A protein and the small-molecule ligand that binds it are described below.
Small molecule (SMILES): CC(=O)N[C@@H]1[C@@H](O)[C@H](O)[C@@H](CO)O[C@H]1O

Sequence of chain 1.A:
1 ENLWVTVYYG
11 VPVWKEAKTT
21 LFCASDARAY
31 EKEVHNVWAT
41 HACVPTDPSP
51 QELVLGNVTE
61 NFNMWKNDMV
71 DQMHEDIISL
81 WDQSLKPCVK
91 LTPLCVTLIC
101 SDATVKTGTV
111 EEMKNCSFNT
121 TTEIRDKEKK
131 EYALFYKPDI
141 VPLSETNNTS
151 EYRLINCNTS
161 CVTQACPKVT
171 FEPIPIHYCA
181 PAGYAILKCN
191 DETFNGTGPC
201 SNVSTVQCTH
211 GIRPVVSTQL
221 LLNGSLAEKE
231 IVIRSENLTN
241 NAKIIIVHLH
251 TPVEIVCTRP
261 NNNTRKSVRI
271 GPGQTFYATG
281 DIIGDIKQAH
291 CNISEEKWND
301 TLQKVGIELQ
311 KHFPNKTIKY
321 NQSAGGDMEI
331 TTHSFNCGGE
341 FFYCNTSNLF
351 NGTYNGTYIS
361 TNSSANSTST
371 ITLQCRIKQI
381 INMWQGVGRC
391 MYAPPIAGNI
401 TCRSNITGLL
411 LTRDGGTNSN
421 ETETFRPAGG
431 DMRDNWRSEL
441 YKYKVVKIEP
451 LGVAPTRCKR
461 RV

Binding-site contacts:
Ligand atom C7 contacts residue ASN202 of chain 1.A at 4.1 Å.
Ligand atom C8 contacts residue ASN202 of chain 1.A at 4.4 Å.
Ligand atom O5 contacts residue ASN190 of chain 1.A at 3.7 Å.
Ligand atom C4 contacts residue ASN202 of chain 1.A at 4.0 Å.
Ligand atom C2 contacts residue ASN202 of chain 1.A at 2.4 Å.
Ligand atom C6 contacts residue ASN190 of chain 1.A at 4.0 Å.
Ligand atom N2 contacts residue ASN202 of chain 1.A at 3.0 Å (h-bond).
Ligand atom C1 contacts residue ASN202 of chain 1.A at 1.4 Å.
Ligand atom C5 contacts residue ASN202 of chain 1.A at 3.5 Å.
Ligand atom C5 contacts residue ASN190 of chain 1.A at 4.4 Å.
Ligand atom O5 contacts residue ASN202 of chain 1.A at 2.2 Å (h-bond).
Ligand atom C3 contacts residue ASN202 of chain 1.A at 3.7 Å.